Binding-site contacts:
Ligand atom FAF contacts residue THR698 of chain 1.D at 3.6 Å.
Ligand atom NAP contacts residue THR471 of chain 1.D at 3.5 Å (h-bond).
Ligand atom CAS contacts residue GLU696 of chain 1.D at 3.6 Å.
Ligand atom OAD contacts residue SER645 of chain 1.D at 3.0 Å (h-bond).
Ligand atom NAY contacts residue TYR441 of chain 1.D at 3.6 Å.
Ligand atom PBA contacts residue SER645 of chain 1.D at 3.5 Å.
Ligand atom FAG contacts residue TYR396 of chain 1.D at 3.7 Å.
Ligand atom FAH contacts residue GLU393 of chain 1.D at 3.2 Å.
Ligand atom OAA contacts residue ARG476 of chain 1.D at 2.4 Å (salt-bridge).
Ligand atom CAS contacts residue TYR441 of chain 1.D at 3.7 Å (hydrophobic).
Ligand atom FAH contacts residue MET699 of chain 1.D at 3.6 Å.
Ligand atom CAL contacts residue THR677 of chain 1.D at 3.4 Å.
Ligand atom OAE contacts residue SER645 of chain 1.D at 2.8 Å (h-bond).
Ligand atom CAJ contacts residue TYR723 of chain 1.D at 3.5 Å (hydrophobic).
Ligand atom FAF contacts residue MET699 of chain 1.D at 3.7 Å.
Ligand atom CAJ contacts residue PRO469 of chain 1.D at 3.4 Å (hydrophobic).
Ligand atom FAF contacts residue TYR723 of chain 1.D at 2.9 Å.
Ligand atom OAA contacts residue LEU470 of chain 1.D at 3.7 Å.
Ligand atom CAT contacts residue THR471 of chain 1.D at 3.6 Å.
Ligand atom CAZ contacts residue TYR723 of chain 1.D at 3.4 Å (hydrophobic).
Ligand atom CAV contacts residue PRO469 of chain 1.D at 3.6 Å (hydrophobic).
Ligand atom OAQ contacts residue THR677 of chain 1.D at 2.9 Å (h-bond).
Ligand atom NAP contacts residue TYR441 of chain 1.D at 3.6 Å.
Ligand atom CAK contacts residue THR677 of chain 1.D at 3.5 Å.
Ligand atom OAE contacts residue GLY644 of chain 1.D at 3.5 Å.
Ligand atom OAD contacts residue GLU696 of chain 1.D at 3.6 Å (salt-bridge).
Ligand atom NAP contacts residue PRO469 of chain 1.D at 3.0 Å (h-bond).
Ligand atom FAF contacts residue GLU696 of chain 1.D at 2.7 Å.
Ligand atom CAT contacts residue ARG476 of chain 1.D at 3.7 Å.
Ligand atom CAW contacts residue TYR441 of chain 1.D at 3.6 Å (hydrophobic).
Ligand atom FAG contacts residue TYR723 of chain 1.D at 3.2 Å.
Ligand atom CAS contacts residue TYR723 of chain 1.D at 3.7 Å (hydrophobic).
Ligand atom CAU contacts residue TYR441 of chain 1.D at 3.7 Å (hydrophobic).
Ligand atom CAT contacts residue TYR441 of chain 1.D at 3.6 Å (hydrophobic).
Ligand atom OAC contacts residue SER645 of chain 1.D at 3.6 Å (h-bond).
Ligand atom CAZ contacts residue GLU696 of chain 1.D at 3.7 Å.
Ligand atom CAV contacts residue TYR441 of chain 1.D at 3.7 Å (hydrophobic).
Ligand atom FAG contacts residue PRO469 of chain 1.D at 3.3 Å.
Ligand atom OAB contacts residue ARG476 of chain 1.D at 2.8 Å (salt-bridge).
Ligand atom OAA contacts residue THR471 of chain 1.D at 3.0 Å (h-bond).

A protein and the small-molecule ligand that binds it are described below.
Small molecule (SMILES): O=c1[nH]c2cc(C(F)(F)F)c(N3CCOCC3)cc2n(CP(=O)(O)O)c1=O

Sequence of chain 1.D:
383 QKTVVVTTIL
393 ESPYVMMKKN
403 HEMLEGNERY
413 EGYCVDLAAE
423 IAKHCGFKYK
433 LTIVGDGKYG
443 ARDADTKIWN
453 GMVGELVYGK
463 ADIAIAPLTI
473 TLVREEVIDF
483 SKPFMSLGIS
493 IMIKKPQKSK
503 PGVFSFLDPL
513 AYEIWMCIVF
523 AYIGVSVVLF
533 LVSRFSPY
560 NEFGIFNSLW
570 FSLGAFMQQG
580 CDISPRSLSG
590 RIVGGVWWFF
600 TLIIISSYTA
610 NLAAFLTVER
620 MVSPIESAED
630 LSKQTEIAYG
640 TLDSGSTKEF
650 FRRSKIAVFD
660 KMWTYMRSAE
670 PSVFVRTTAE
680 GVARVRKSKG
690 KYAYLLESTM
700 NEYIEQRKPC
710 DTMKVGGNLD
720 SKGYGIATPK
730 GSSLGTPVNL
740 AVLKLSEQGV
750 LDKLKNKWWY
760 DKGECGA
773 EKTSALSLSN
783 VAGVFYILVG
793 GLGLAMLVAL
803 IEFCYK